Binding-site contacts:
Ligand atom O2G contacts residue MG1 of chain 1.O at 2.2 Å.
Ligand atom S1G contacts residue ARG131 of chain 1.C at 3.4 Å (salt-bridge).
Ligand atom O2A contacts residue GLU135 of chain 1.C at 3.4 Å (salt-bridge).
Ligand atom PG contacts residue ARG131 of chain 1.C at 3.4 Å.
Ligand atom O1A contacts residue THR57 of chain 1.B at 2.9 Å (h-bond).
Ligand atom O3A contacts residue GLY52 of chain 1.B at 3.4 Å.
Ligand atom N1 contacts residue VAL24 of chain 1.B at 3.5 Å (h-bond).
Ligand atom O3A contacts residue GLY54 of chain 1.B at 3.5 Å (h-bond).
Ligand atom O3' contacts residue VAL12 of chain 1.B at 2.7 Å (h-bond).
Ligand atom O3B contacts residue GLY52 of chain 1.B at 3.3 Å (h-bond).
Ligand atom N9 contacts residue MET202 of chain 1.B at 3.5 Å.
Ligand atom PB contacts residue MG1 of chain 1.O at 3.6 Å.
Ligand atom O3B contacts residue ARG203 of chain 1.B at 3.1 Å (salt-bridge).
Ligand atom C4 contacts residue MET202 of chain 1.B at 3.4 Å (hydrophobic).
Ligand atom O1B contacts residue LYS55 of chain 1.B at 2.6 Å (salt-bridge).
Ligand atom S1G contacts residue ARG160 of chain 1.C at 3.4 Å (salt-bridge).
Ligand atom O1B contacts residue GLY52 of chain 1.B at 3.2 Å (h-bond).
Ligand atom O1A contacts residue GLY54 of chain 1.B at 3.5 Å.
Ligand atom O2B contacts residue MG1 of chain 1.O at 2.6 Å.
Ligand atom S1G contacts residue PRO51 of chain 1.B at 3.5 Å.
Ligand atom PG contacts residue MG1 of chain 1.O at 3.3 Å.
Ligand atom O2G contacts residue ARG131 of chain 1.C at 2.6 Å (salt-bridge).
Ligand atom O2' contacts residue VAL12 of chain 1.B at 2.9 Å (h-bond).
Ligand atom O3G contacts residue LYS55 of chain 1.B at 2.5 Å (salt-bridge).
Ligand atom O2G contacts residue GLU115 of chain 1.B at 3.6 Å (salt-bridge).
Ligand atom O3' contacts residue ARG16 of chain 1.B at 3.2 Å.
Ligand atom O3G contacts residue ASN145 of chain 1.B at 3.3 Å (h-bond).
Ligand atom N6 contacts residue VAL24 of chain 1.B at 2.8 Å (h-bond).
Ligand atom O3B contacts residue MG1 of chain 1.O at 3.4 Å.
Ligand atom O1A contacts residue THR56 of chain 1.B at 3.5 Å (h-bond).
Ligand atom O2G contacts residue ARG160 of chain 1.C at 3.5 Å (salt-bridge).
Ligand atom N6 contacts residue ILE53 of chain 1.B at 3.3 Å (h-bond).
Ligand atom O1B contacts residue ILE53 of chain 1.B at 3.2 Å (h-bond).
Ligand atom O1B contacts residue GLY54 of chain 1.B at 3.5 Å (h-bond).
Ligand atom O2A contacts residue ARG203 of chain 1.B at 2.9 Å (salt-bridge).
Ligand atom O2B contacts residue LYS55 of chain 1.B at 3.5 Å (salt-bridge).
Ligand atom O2B contacts residue THR56 of chain 1.B at 3.1 Å (h-bond).
Ligand atom N7 contacts residue GLY54 of chain 1.B at 3.2 Å (h-bond).
Ligand atom N7 contacts residue ILE53 of chain 1.B at 3.2 Å.
Ligand atom N6 contacts residue ILE23 of chain 1.B at 3.3 Å.

Sequence of chain 1.C:
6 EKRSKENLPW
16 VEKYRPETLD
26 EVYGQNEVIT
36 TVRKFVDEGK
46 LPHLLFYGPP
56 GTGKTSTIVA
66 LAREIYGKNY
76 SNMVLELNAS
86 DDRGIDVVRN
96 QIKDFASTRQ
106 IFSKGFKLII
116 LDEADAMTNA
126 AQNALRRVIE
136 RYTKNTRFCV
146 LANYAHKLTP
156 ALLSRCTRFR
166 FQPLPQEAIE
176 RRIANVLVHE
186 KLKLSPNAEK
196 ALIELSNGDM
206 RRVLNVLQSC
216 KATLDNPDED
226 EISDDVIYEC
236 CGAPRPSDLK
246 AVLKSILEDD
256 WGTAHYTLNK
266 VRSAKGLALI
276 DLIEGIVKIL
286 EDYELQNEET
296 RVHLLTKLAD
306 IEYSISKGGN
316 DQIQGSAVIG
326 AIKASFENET

This protein binds this small molecule.
Small molecule (SMILES): Nc1ncnc2c1ncn2[C@@H]1O[C@H](COP(=O)(O)OP(=O)(O)OP(O)(O)=S)[C@@H](O)[C@H]1O

Sequence of chain 1.B:
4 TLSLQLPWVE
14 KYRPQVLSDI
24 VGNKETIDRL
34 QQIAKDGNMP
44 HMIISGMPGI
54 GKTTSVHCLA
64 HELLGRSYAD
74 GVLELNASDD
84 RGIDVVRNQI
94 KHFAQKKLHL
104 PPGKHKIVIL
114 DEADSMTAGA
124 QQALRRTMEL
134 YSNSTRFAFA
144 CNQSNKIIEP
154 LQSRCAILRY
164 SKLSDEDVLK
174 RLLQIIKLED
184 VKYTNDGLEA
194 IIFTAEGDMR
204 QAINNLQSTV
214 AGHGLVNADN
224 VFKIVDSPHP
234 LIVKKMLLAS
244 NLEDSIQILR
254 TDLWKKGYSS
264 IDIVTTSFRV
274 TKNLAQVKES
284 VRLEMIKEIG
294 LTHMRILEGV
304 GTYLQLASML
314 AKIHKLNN